Sequence of chain 1.D:
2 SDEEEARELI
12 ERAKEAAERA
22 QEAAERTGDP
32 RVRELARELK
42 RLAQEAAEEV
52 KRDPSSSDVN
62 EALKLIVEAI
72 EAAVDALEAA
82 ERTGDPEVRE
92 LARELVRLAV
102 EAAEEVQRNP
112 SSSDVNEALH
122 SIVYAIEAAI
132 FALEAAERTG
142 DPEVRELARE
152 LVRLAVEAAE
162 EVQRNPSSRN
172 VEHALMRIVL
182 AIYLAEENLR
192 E

Sequence of chain 1.A:
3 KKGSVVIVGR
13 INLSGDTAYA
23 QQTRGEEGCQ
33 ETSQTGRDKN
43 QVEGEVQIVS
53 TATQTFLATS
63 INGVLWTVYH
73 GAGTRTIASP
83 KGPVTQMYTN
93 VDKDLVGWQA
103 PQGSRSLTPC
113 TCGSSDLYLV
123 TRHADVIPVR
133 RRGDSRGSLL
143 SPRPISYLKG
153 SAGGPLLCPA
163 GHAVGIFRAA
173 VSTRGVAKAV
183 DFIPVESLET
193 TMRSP

This protein binds this small molecule.
Small molecule (SMILES): CC(C)(C)OC(=O)N[C@H]1CCCCC/C=C\[C@@H]2C[C@@]2(C(=O)NS(=O)(=O)C2CC2)NC(=O)[C@@H]2C[C@@H](OC(=O)n3cc4cccc(F)c4c3)CN2C1=O

Binding-site contacts:
Ligand atom C14 contacts residue ASP94 of chain 1.A at 3.3 Å.
Ligand atom C4 contacts residue ALA154 of chain 1.A at 3.5 Å (hydrophobic).
Ligand atom O9 contacts residue GLY152 of chain 1.A at 2.9 Å (h-bond).
Ligand atom O6 contacts residue LYS151 of chain 1.A at 3.5 Å.
Ligand atom C21 contacts residue MET177 of chain 1.D at 3.6 Å (hydrophobic).
Ligand atom C23 contacts residue TYR184 of chain 1.D at 3.4 Å (hydrophobic).
Ligand atom C10 contacts residue LYS151 of chain 1.A at 3.6 Å.
Ligand atom O6 contacts residue GLY152 of chain 1.A at 3.1 Å (h-bond).
Ligand atom N2 contacts residue ARG170 of chain 1.A at 3.0 Å (salt-bridge).
Ligand atom O3 contacts residue ALA172 of chain 1.A at 2.9 Å (h-bond).
Ligand atom C1 contacts residue PHE169 of chain 1.A at 3.4 Å (hydrophobic).
Ligand atom O4 contacts residue PHE58 of chain 1.A at 3.5 Å.
Ligand atom O5 contacts residue LEU181 of chain 1.D at 3.4 Å.
Ligand atom N3 contacts residue HIS72 of chain 1.A at 3.2 Å (h-bond).
Ligand atom C16 contacts residue MET177 of chain 1.D at 3.6 Å (hydrophobic).
Ligand atom O4 contacts residue ALA154 of chain 1.A at 3.5 Å (h-bond).
Ligand atom O4 contacts residue GLY152 of chain 1.A at 3.1 Å.
Ligand atom C29 contacts residue PHE58 of chain 1.A at 3.6 Å (hydrophobic).
Ligand atom C28 contacts residue PHE132 of chain 1.D at 3.7 Å (hydrophobic).
Ligand atom F1 contacts residue ASP183 of chain 1.A at 3.4 Å.
Ligand atom O9 contacts residue LEU150 of chain 1.A at 3.5 Å (h-bond).
Ligand atom N2 contacts residue HIS72 of chain 1.A at 3.5 Å (h-bond).
Ligand atom N3 contacts residue ALA154 of chain 1.A at 3.5 Å.
Ligand atom C11 contacts residue HIS72 of chain 1.A at 3.6 Å.
Ligand atom C5 contacts residue LYS151 of chain 1.A at 3.6 Å.
Ligand atom C32 contacts residue HIS72 of chain 1.A at 3.4 Å.
Ligand atom N1 contacts residue ALA172 of chain 1.A at 2.9 Å (h-bond).
Ligand atom O8 contacts residue VAL180 of chain 1.D at 3.6 Å.
Ligand atom C20 contacts residue ALA172 of chain 1.A at 3.6 Å (hydrophobic).
Ligand atom C21 contacts residue ARG170 of chain 1.A at 3.5 Å.
Ligand atom O9 contacts residue LYS151 of chain 1.A at 3.4 Å.
Ligand atom O2 contacts residue VAL180 of chain 1.D at 3.6 Å.
Ligand atom F1 contacts residue ARG170 of chain 1.A at 3.3 Å.
Ligand atom C23 contacts residue HIS72 of chain 1.A at 3.3 Å.
Ligand atom O3 contacts residue ALA171 of chain 1.A at 3.1 Å.
Ligand atom O1 contacts residue ALA172 of chain 1.A at 3.5 Å (h-bond).
Ligand atom C27 contacts residue HIS72 of chain 1.A at 3.5 Å.
Ligand atom C17 contacts residue ARG170 of chain 1.A at 3.4 Å.
Ligand atom O9 contacts residue ALA154 of chain 1.A at 3.5 Å (h-bond).
Ligand atom O9 contacts residue SER153 of chain 1.A at 3.6 Å (h-bond).